Sequence of chain 1.A:
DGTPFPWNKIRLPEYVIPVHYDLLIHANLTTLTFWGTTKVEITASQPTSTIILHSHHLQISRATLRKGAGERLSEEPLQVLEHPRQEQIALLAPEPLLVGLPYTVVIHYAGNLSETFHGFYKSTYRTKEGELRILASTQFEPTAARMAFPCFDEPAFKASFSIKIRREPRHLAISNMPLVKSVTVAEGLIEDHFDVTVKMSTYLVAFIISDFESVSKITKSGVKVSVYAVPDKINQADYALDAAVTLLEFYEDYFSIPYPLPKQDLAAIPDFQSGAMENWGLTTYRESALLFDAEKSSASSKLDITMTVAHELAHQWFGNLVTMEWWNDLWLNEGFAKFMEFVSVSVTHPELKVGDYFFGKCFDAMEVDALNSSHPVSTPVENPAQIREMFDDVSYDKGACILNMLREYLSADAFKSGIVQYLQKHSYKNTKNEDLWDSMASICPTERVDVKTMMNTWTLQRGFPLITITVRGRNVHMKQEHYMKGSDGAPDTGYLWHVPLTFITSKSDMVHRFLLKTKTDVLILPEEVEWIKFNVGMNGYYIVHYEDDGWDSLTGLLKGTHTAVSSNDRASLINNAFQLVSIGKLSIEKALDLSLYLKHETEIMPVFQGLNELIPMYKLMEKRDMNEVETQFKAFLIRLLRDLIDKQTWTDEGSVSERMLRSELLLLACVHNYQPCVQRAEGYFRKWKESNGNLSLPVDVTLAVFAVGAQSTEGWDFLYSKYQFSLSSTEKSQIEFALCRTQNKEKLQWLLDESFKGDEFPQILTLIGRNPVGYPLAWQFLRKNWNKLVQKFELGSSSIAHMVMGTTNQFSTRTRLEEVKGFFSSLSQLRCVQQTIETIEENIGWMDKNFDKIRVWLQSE

Binding-site contacts:
Ligand atom C5 contacts residue ASN38 of chain 1.A at 3.7 Å.
Ligand atom C6 contacts residue GLY198 of chain 1.A at 4.3 Å.
Ligand atom O5 contacts residue GLU197 of chain 1.A at 3.2 Å (salt-bridge).
Ligand atom O7 contacts residue HIS36 of chain 1.A at 2.9 Å (h-bond).
Ligand atom C1 contacts residue GLU178 of chain 1.A at 4.2 Å.
Ligand atom C6 contacts residue GLU197 of chain 1.A at 4.2 Å.
Ligand atom C8 contacts residue ASN38 of chain 1.A at 4.2 Å.
Ligand atom C3 contacts residue GLU197 of chain 1.A at 3.8 Å.
Ligand atom O7 contacts residue LEU199 of chain 1.A at 4.2 Å.
Ligand atom C4 contacts residue ASN38 of chain 1.A at 4.3 Å.
Ligand atom C6 contacts residue GLU197 of chain 1.A at 4.1 Å.
Ligand atom C1 contacts residue GLU197 of chain 1.A at 3.4 Å.
Ligand atom O5 contacts residue ASN38 of chain 1.A at 2.5 Å (h-bond).
Ligand atom C8 contacts residue HIS36 of chain 1.A at 3.7 Å.
Ligand atom O6 contacts residue THR40 of chain 1.A at 4.2 Å.
Ligand atom O3 contacts residue GLU197 of chain 1.A at 4.2 Å.
Ligand atom C5 contacts residue THR40 of chain 1.A at 4.0 Å.
Ligand atom O7 contacts residue ALA37 of chain 1.A at 4.2 Å.
Ligand atom C7 contacts residue ASN38 of chain 1.A at 3.0 Å.
Ligand atom C3 contacts residue ASN38 of chain 1.A at 3.8 Å.
Ligand atom N2 contacts residue GLU178 of chain 1.A at 3.2 Å (salt-bridge).
Ligand atom O6 contacts residue GLU197 of chain 1.A at 3.0 Å (salt-bridge).
Ligand atom O6 contacts residue THR41 of chain 1.A at 4.0 Å.
Ligand atom O5 contacts residue THR41 of chain 1.A at 4.1 Å.
Ligand atom C1 contacts residue THR40 of chain 1.A at 4.0 Å.
Ligand atom N2 contacts residue ASN38 of chain 1.A at 2.8 Å (h-bond).
Ligand atom O5 contacts residue THR40 of chain 1.A at 4.0 Å.
Ligand atom C7 contacts residue GLU178 of chain 1.A at 4.2 Å.
Ligand atom C7 contacts residue ALA37 of chain 1.A at 4.0 Å (hydrophobic).
Ligand atom C7 contacts residue LEU199 of chain 1.A at 4.3 Å (hydrophobic).
Ligand atom O3 contacts residue GLU178 of chain 1.A at 3.7 Å.
Ligand atom C3 contacts residue GLU178 of chain 1.A at 3.2 Å.
Ligand atom C2 contacts residue GLU178 of chain 1.A at 3.7 Å.
Ligand atom C8 contacts residue ALA37 of chain 1.A at 3.4 Å (hydrophobic).
Ligand atom O7 contacts residue ASN38 of chain 1.A at 3.0 Å (h-bond).
Ligand atom C2 contacts residue ASN38 of chain 1.A at 2.4 Å.
Ligand atom C8 contacts residue GLU178 of chain 1.A at 3.8 Å.
Ligand atom O6 contacts residue GLY198 of chain 1.A at 3.5 Å.
Ligand atom C7 contacts residue HIS36 of chain 1.A at 3.7 Å.
Ligand atom C1 contacts residue ASN38 of chain 1.A at 1.4 Å.

This protein binds this small molecule.
Small molecule (SMILES): CC(=O)N[C@H]1[C@H](O[C@H]2[C@H](O)[C@@H](NC(C)=O)CO[C@@H]2CO)O[C@H](CO)[C@@H](O[C@@H]2O[C@H](CO)[C@@H](O)[C@H](O[C@H]3O[C@H](CO)[C@@H](O)[C@H](O)[C@@H]3O)[C@@H]2O)[C@@H]1O